This small molecule binds to this protein.
Small molecule (SMILES): Nc1ncnc2c1ncn2[C@H]1C[C@H](O)[C@@H](COP(=O)(O)O)O1

Binding-site contacts:
Ligand atom C2 contacts residue PRO201 of chain 1.GB at 4.2 Å (hydrophobic).
Ligand atom N7 contacts residue HIS421 of chain 1.GB at 4.0 Å.
Ligand atom C6 contacts residue PRO422 of chain 1.GB at 3.4 Å (hydrophobic).
Ligand atom N6 contacts residue PHE429 of chain 1.GB at 4.1 Å.
Ligand atom O4' contacts residue HIS421 of chain 1.GB at 4.2 Å.
Ligand atom N1 contacts residue PRO422 of chain 1.GB at 3.6 Å.
Ligand atom O5' contacts residue HIS421 of chain 1.GB at 3.0 Å (h-bond).
Ligand atom C2 contacts residue GLY430 of chain 1.GB at 3.6 Å.
Ligand atom N6 contacts residue PRO424 of chain 1.GB at 4.1 Å.
Ligand atom C3' contacts residue PRO422 of chain 1.GB at 3.7 Å (hydrophobic).
Ligand atom C1' contacts residue PRO201 of chain 1.GB at 4.3 Å (hydrophobic).
Ligand atom C2 contacts residue VAL200 of chain 1.GB at 4.4 Å (hydrophobic).
Ligand atom N6 contacts residue SER423 of chain 1.GB at 3.5 Å.
Ligand atom N6 contacts residue GLY430 of chain 1.GB at 3.0 Å (h-bond).
Ligand atom P contacts residue HIS421 of chain 1.GB at 3.6 Å.
Ligand atom P contacts residue PHE420 of chain 1.GB at 4.2 Å.
Ligand atom C5' contacts residue HIS421 of chain 1.GB at 3.7 Å.
Ligand atom C6 contacts residue SER423 of chain 1.GB at 4.2 Å.
Ligand atom C6 contacts residue PRO201 of chain 1.GB at 4.3 Å (hydrophobic).
Ligand atom C5 contacts residue PRO422 of chain 1.GB at 4.0 Å (hydrophobic).
Ligand atom N1 contacts residue GLY430 of chain 1.GB at 2.9 Å (h-bond).
Ligand atom C6 contacts residue GLY430 of chain 1.GB at 3.9 Å.
Ligand atom N7 contacts residue PRO201 of chain 1.GB at 4.1 Å.
Ligand atom C5 contacts residue PRO201 of chain 1.GB at 4.0 Å (hydrophobic).
Ligand atom C4 contacts residue PRO201 of chain 1.GB at 3.9 Å (hydrophobic).
Ligand atom N3 contacts residue PRO201 of chain 1.GB at 4.0 Å.
Ligand atom C8 contacts residue PRO201 of chain 1.GB at 3.9 Å (hydrophobic).
Ligand atom C8 contacts residue HIS421 of chain 1.GB at 3.8 Å.
Ligand atom O1P contacts residue HIS421 of chain 1.GB at 4.1 Å.
Ligand atom O5' contacts residue PRO422 of chain 1.GB at 3.8 Å.
Ligand atom N6 contacts residue PRO422 of chain 1.GB at 3.2 Å (h-bond).
Ligand atom N1 contacts residue VAL200 of chain 1.GB at 3.9 Å.
Ligand atom C4 contacts residue PRO422 of chain 1.GB at 4.2 Å (hydrophobic).
Ligand atom O5' contacts residue PHE420 of chain 1.GB at 4.2 Å.
Ligand atom N9 contacts residue PRO422 of chain 1.GB at 4.3 Å.
Ligand atom N7 contacts residue SER423 of chain 1.GB at 4.0 Å.
Ligand atom N3 contacts residue PRO422 of chain 1.GB at 4.4 Å.
Ligand atom O1P contacts residue HIS419 of chain 1.GB at 4.3 Å.
Ligand atom C6 contacts residue VAL200 of chain 1.GB at 4.2 Å (hydrophobic).
Ligand atom N9 contacts residue PRO201 of chain 1.GB at 3.8 Å.

Sequence of chain 1.GB:
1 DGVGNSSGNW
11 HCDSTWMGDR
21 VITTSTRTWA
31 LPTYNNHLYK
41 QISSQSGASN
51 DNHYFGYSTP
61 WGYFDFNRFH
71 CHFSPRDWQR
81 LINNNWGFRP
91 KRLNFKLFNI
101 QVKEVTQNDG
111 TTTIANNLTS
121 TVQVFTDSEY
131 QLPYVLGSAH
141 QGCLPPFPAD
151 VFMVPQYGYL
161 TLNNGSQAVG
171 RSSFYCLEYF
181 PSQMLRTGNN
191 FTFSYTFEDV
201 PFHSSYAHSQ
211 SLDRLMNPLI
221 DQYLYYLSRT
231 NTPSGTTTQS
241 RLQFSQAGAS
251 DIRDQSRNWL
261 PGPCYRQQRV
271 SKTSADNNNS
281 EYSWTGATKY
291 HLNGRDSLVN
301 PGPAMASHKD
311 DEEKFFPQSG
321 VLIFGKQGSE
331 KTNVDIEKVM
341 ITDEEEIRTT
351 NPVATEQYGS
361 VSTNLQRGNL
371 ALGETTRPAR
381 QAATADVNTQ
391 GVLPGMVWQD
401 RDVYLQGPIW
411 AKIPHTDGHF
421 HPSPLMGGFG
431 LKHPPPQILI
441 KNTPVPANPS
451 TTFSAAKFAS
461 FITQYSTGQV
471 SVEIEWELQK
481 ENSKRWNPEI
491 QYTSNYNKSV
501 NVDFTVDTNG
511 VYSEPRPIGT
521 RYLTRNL